The small molecule below binds the protein below.
Small molecule (SMILES): O=C1c2c(O)c(=O)ccn2N([C@@H]2c3ccccc3SCc3c2ccc(F)c3F)[C@@H]2COCCN12

Binding-site contacts:
Ligand atom C24 contacts residue MET42 of chain 1.A at 3.7 Å (hydrophobic).
Ligand atom C2 contacts residue LYS143 of chain 1.A at 3.8 Å.
Ligand atom O2 contacts residue HIS49 of chain 1.A at 3.5 Å (h-bond).
Ligand atom O2 contacts residue MN1 of chain 1.B at 2.3 Å.
Ligand atom C6 contacts residue MN1 of chain 1.C at 3.4 Å.
Ligand atom C22 contacts residue THR28 of chain 1.A at 3.9 Å.
Ligand atom C1 contacts residue MN1 of chain 1.B at 2.9 Å.
Ligand atom C1 contacts residue LYS143 of chain 1.A at 3.2 Å.
Ligand atom C22 contacts residue PHE32 of chain 1.A at 3.5 Å (hydrophobic).
Ligand atom C2 contacts residue TYR139 of chain 1.A at 3.7 Å (hydrophobic).
Ligand atom C9 contacts residue ARG93 of chain 1.A at 3.8 Å.
Ligand atom O3 contacts residue MN1 of chain 1.C at 2.3 Å.
Ligand atom O1 contacts residue VAL129 of chain 1.A at 3.0 Å (h-bond).
Ligand atom O1 contacts residue MN1 of chain 1.B at 2.1 Å.
Ligand atom C23 contacts residue PHE32 of chain 1.A at 3.7 Å (hydrophobic).
Ligand atom C1 contacts residue GLU128 of chain 1.A at 3.5 Å.
Ligand atom C5 contacts residue GLU128 of chain 1.A at 3.6 Å.
Ligand atom C5 contacts residue MN1 of chain 1.B at 3.0 Å.
Ligand atom C23 contacts residue MET42 of chain 1.A at 3.8 Å (hydrophobic).
Ligand atom O1 contacts residue LYS143 of chain 1.A at 2.7 Å (salt-bridge).
Ligand atom F2 contacts residue GLU34 of chain 1.A at 3.5 Å.
Ligand atom C10 contacts residue ARG93 of chain 1.A at 3.4 Å.
Ligand atom F2 contacts residue MET29 of chain 1.A at 3.8 Å.
Ligand atom C10 contacts residue PHE32 of chain 1.A at 3.8 Å (hydrophobic).
Ligand atom C20 contacts residue THR46 of chain 1.A at 3.9 Å.
Ligand atom C1 contacts residue HIS49 of chain 1.A at 3.8 Å.
Ligand atom C18 contacts residue ASN45 of chain 1.A at 3.8 Å.
Ligand atom O2 contacts residue GLU128 of chain 1.A at 3.0 Å (salt-bridge).
Ligand atom C5 contacts residue MN1 of chain 1.C at 3.4 Å.
Ligand atom O2 contacts residue GLU89 of chain 1.A at 3.9 Å.
Ligand atom O2 contacts residue MN1 of chain 1.C at 2.5 Å.
Ligand atom C19 contacts residue HIS49 of chain 1.A at 3.8 Å.
Ligand atom O1 contacts residue GLU128 of chain 1.A at 2.8 Å (salt-bridge).
Ligand atom O3 contacts residue GLU89 of chain 1.A at 3.3 Å (salt-bridge).
Ligand atom O1 contacts residue HIS49 of chain 1.A at 3.2 Å (h-bond).
Ligand atom C4 contacts residue MN1 of chain 1.C at 3.8 Å.
Ligand atom F2 contacts residue MET42 of chain 1.A at 3.5 Å.
Ligand atom O2 contacts residue ASP117 of chain 1.A at 3.4 Å (salt-bridge).
Ligand atom F1 contacts residue MET42 of chain 1.A at 3.3 Å.
Ligand atom F2 contacts residue PHE32 of chain 1.A at 3.3 Å.

Sequence of chain 1.A:
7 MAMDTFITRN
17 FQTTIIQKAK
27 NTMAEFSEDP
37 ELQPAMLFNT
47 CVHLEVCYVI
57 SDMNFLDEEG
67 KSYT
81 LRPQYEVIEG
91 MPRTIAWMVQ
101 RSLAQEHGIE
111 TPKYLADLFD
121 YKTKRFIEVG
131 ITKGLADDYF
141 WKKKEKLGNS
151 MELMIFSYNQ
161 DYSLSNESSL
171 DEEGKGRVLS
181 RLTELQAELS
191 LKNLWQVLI